Sequence of chain 55.C:
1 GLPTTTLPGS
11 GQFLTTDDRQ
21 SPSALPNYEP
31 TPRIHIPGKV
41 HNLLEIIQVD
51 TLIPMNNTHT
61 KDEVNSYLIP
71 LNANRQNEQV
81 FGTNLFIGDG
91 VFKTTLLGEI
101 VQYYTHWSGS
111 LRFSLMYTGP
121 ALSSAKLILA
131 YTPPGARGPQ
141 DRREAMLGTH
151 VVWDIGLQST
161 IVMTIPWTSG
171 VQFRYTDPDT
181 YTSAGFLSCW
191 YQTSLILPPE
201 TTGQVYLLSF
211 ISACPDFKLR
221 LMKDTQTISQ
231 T

Sequence of chain 51.C:
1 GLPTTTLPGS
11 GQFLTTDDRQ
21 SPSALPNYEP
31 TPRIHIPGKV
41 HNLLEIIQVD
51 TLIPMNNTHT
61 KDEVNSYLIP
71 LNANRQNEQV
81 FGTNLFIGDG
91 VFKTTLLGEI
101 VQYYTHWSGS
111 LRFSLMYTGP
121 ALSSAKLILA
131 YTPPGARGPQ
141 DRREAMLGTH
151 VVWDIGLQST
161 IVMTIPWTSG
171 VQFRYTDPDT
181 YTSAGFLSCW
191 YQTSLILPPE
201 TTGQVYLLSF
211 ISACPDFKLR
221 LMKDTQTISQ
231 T

Binding-site contacts:
Ligand atom N22 contacts residue VAL191 of chain 55.A at 3.9 Å.
Ligand atom C08 contacts residue TYR128 of chain 55.A at 3.3 Å (hydrophobic).
Ligand atom N22 contacts residue TYR152 of chain 55.A at 3.3 Å (h-bond).
Ligand atom C14 contacts residue TYR197 of chain 55.A at 3.7 Å (hydrophobic).
Ligand atom O23 contacts residue TYR152 of chain 55.A at 3.0 Å (h-bond).
Ligand atom O24 contacts residue VAL191 of chain 55.A at 3.1 Å.
Ligand atom C06 contacts residue ILE104 of chain 55.A at 3.5 Å (hydrophobic).
Ligand atom C07 contacts residue TYR128 of chain 55.A at 2.9 Å (hydrophobic).
Ligand atom C19 contacts residue TYR152 of chain 55.A at 3.9 Å (hydrophobic).
Ligand atom C10 contacts residue MET221 of chain 55.A at 3.9 Å (hydrophobic).
Ligand atom O23 contacts residue VAL191 of chain 55.A at 3.9 Å.
Ligand atom O24 contacts residue TYR152 of chain 55.A at 3.5 Å (h-bond).
Ligand atom C15 contacts residue TYR197 of chain 55.A at 3.8 Å (hydrophobic).
Ligand atom C05 contacts residue TYR128 of chain 55.A at 3.8 Å (hydrophobic).
Ligand atom C03 contacts residue TYR128 of chain 55.A at 3.7 Å (hydrophobic).
Ligand atom C14 contacts residue LEU106 of chain 55.A at 3.5 Å (hydrophobic).
Ligand atom O02 contacts residue MET224 of chain 55.A at 3.5 Å.
Ligand atom C04 contacts residue TYR128 of chain 55.A at 3.4 Å (hydrophobic).
Ligand atom C06 contacts residue TYR128 of chain 55.A at 3.4 Å (hydrophobic).
Ligand atom C01 contacts residue PHE186 of chain 55.A at 2.8 Å (hydrophobic).
Ligand atom C17 contacts residue TYR152 of chain 55.A at 3.8 Å (hydrophobic).
Ligand atom N13 contacts residue GOL1 of chain 55.E at 3.7 Å.
Ligand atom C01 contacts residue TYR128 of chain 55.A at 2.9 Å (hydrophobic).
Ligand atom C15 contacts residue SER126 of chain 55.A at 3.5 Å.
Ligand atom O16 contacts residue TYR128 of chain 55.A at 2.9 Å (h-bond).
Ligand atom C21 contacts residue TYR152 of chain 55.A at 3.6 Å (hydrophobic).
Ligand atom C01 contacts residue MET224 of chain 55.A at 3.7 Å (hydrophobic).
Ligand atom C08 contacts residue TYR197 of chain 55.A at 3.9 Å (hydrophobic).
Ligand atom O02 contacts residue TYR128 of chain 55.A at 3.8 Å.
Ligand atom C15 contacts residue TYR128 of chain 55.A at 3.1 Å (hydrophobic).
Ligand atom C10 contacts residue TYR197 of chain 55.A at 3.7 Å (hydrophobic).
Ligand atom C18 contacts residue TYR152 of chain 55.A at 3.7 Å (hydrophobic).
Ligand atom C12 contacts residue TYR197 of chain 55.A at 3.5 Å (hydrophobic).
Ligand atom C11 contacts residue TYR197 of chain 55.A at 3.5 Å (hydrophobic).
Ligand atom C09 contacts residue MET221 of chain 55.A at 3.9 Å (hydrophobic).
Ligand atom N13 contacts residue TYR197 of chain 55.A at 3.4 Å.
Ligand atom O20 contacts residue PHE186 of chain 55.A at 3.8 Å.
Ligand atom O20 contacts residue TYR152 of chain 55.A at 3.7 Å.
Ligand atom O16 contacts residue VAL188 of chain 55.A at 3.8 Å.
Ligand atom O23 contacts residue LEU221 of chain 51.C at 3.9 Å.

Sequence of chain 55.A:
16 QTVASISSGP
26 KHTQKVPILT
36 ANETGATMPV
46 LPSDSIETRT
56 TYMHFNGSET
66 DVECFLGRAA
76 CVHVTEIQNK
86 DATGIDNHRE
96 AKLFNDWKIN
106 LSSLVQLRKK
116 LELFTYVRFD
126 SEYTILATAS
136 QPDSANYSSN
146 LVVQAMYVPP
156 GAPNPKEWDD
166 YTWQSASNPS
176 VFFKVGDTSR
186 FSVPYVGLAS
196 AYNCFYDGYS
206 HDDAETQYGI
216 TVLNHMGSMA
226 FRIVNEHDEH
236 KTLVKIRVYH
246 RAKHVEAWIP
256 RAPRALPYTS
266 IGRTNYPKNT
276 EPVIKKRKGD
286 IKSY

The small molecule below binds the protein below.
Small molecule (SMILES): COc1cc(CC(=O)c2ccc(C#N)cc2)c([N+](=O)[O-])cc1OC